Sequence of chain 2.A:
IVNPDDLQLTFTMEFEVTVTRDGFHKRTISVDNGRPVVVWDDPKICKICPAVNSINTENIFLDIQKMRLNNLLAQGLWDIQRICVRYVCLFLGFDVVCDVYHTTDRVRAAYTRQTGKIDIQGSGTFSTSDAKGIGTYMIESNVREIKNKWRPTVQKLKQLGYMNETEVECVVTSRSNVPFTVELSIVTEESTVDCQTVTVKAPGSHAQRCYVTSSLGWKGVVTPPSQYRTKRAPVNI

A small-molecule ligand and the protein it binds are described below.
Small molecule (SMILES): CC(=O)N[C@@H]1[C@@H](O)[C@H](O)[C@@H](CO)O[C@H]1O

Binding-site contacts:
Ligand atom C7 contacts residue ASN173 of chain 2.A at 3.3 Å.
Ligand atom O6 contacts residue TYR171 of chain 2.A at 4.4 Å.
Ligand atom C8 contacts residue ASN173 of chain 2.A at 4.2 Å.
Ligand atom O5 contacts residue ASN173 of chain 2.A at 2.3 Å (h-bond).
Ligand atom C8 contacts residue GLU174 of chain 2.A at 3.2 Å.
Ligand atom O7 contacts residue ASN173 of chain 2.A at 3.1 Å (h-bond).
Ligand atom C3 contacts residue ASN173 of chain 2.A at 3.8 Å.
Ligand atom C4 contacts residue ASN173 of chain 2.A at 4.2 Å.
Ligand atom C5 contacts residue ASN173 of chain 2.A at 3.6 Å.
Ligand atom C7 contacts residue GLU174 of chain 2.A at 4.1 Å.
Ligand atom C1 contacts residue ASN173 of chain 2.A at 1.4 Å.
Ligand atom O6 contacts residue ASN173 of chain 2.A at 4.3 Å.
Ligand atom N2 contacts residue ASN173 of chain 2.A at 3.0 Å (h-bond).
Ligand atom C2 contacts residue ASN173 of chain 2.A at 2.5 Å.